Sequence of chain 59.A:
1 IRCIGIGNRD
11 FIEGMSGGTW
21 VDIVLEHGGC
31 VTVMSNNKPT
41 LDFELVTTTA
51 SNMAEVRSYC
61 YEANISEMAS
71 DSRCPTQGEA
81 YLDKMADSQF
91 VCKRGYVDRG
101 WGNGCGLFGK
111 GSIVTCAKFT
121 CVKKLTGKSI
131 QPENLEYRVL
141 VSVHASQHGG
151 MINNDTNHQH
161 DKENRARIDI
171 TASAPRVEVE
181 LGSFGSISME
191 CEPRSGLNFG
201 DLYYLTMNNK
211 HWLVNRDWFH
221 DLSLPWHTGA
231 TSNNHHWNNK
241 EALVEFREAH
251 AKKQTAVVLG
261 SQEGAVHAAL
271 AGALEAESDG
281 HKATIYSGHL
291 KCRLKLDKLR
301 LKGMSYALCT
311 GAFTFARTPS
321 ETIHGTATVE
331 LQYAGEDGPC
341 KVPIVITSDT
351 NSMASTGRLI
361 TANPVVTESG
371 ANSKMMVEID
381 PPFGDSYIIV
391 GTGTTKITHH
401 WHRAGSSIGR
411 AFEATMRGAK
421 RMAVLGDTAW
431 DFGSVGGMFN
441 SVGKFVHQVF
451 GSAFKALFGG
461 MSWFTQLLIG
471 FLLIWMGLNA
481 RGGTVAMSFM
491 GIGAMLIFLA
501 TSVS

Binding-site contacts:
Ligand atom C6 contacts residue THR156 of chain 59.A at 3.7 Å.
Ligand atom C1 contacts residue ASN154 of chain 59.A at 1.4 Å.
Ligand atom C4 contacts residue MET151 of chain 59.A at 3.9 Å (hydrophobic).
Ligand atom C5 contacts residue THR156 of chain 59.A at 3.9 Å.
Ligand atom C3 contacts residue ASN154 of chain 59.A at 3.8 Å.
Ligand atom C5 contacts residue ASN154 of chain 59.A at 3.6 Å.
Ligand atom C5 contacts residue THR156 of chain 59.A at 4.2 Å.
Ligand atom C4 contacts residue ASN154 of chain 59.A at 4.2 Å.
Ligand atom C2 contacts residue MET151 of chain 59.A at 4.2 Å (hydrophobic).
Ligand atom O7 contacts residue HIS148 of chain 59.A at 3.6 Å (h-bond).
Ligand atom C3 contacts residue MET151 of chain 59.A at 4.0 Å (hydrophobic).
Ligand atom C8 contacts residue ASN157 of chain 59.A at 3.9 Å.
Ligand atom C7 contacts residue GLY150 of chain 59.A at 3.1 Å.
Ligand atom O5 contacts residue ASN157 of chain 59.A at 4.3 Å.
Ligand atom C2 contacts residue GLY150 of chain 59.A at 3.7 Å.
Ligand atom O7 contacts residue GLY150 of chain 59.A at 2.9 Å (h-bond).
Ligand atom C1 contacts residue GLY150 of chain 59.A at 3.9 Å.
Ligand atom C6 contacts residue ASP161 of chain 59.A at 3.6 Å.
Ligand atom C2 contacts residue ASN154 of chain 59.A at 2.4 Å.
Ligand atom C8 contacts residue THR156 of chain 59.A at 4.5 Å.
Ligand atom O5 contacts residue THR156 of chain 59.A at 4.0 Å.
Ligand atom C1 contacts residue THR156 of chain 59.A at 4.3 Å.
Ligand atom O5 contacts residue THR156 of chain 59.A at 4.0 Å.
Ligand atom C5 contacts residue MET151 of chain 59.A at 3.8 Å (hydrophobic).
Ligand atom N2 contacts residue ASN154 of chain 59.A at 2.9 Å (h-bond).
Ligand atom C6 contacts residue ASN157 of chain 59.A at 3.5 Å.
Ligand atom O7 contacts residue THR156 of chain 59.A at 4.5 Å.
Ligand atom C1 contacts residue MET151 of chain 59.A at 4.1 Å (hydrophobic).
Ligand atom O5 contacts residue MET151 of chain 59.A at 3.9 Å.
Ligand atom O6 contacts residue THR156 of chain 59.A at 4.5 Å.
Ligand atom O5 contacts residue ASN154 of chain 59.A at 2.3 Å (h-bond).
Ligand atom C8 contacts residue GLY150 of chain 59.A at 3.8 Å.
Ligand atom C6 contacts residue THR156 of chain 59.A at 4.0 Å.
Ligand atom O6 contacts residue MET151 of chain 59.A at 4.2 Å.
Ligand atom N2 contacts residue GLY150 of chain 59.A at 3.5 Å (h-bond).
Ligand atom C7 contacts residue ASN154 of chain 59.A at 3.7 Å.
Ligand atom O7 contacts residue ASN154 of chain 59.A at 4.0 Å.
Ligand atom C6 contacts residue MET151 of chain 59.A at 4.5 Å (hydrophobic).

The protein below binds the small molecule below.
Small molecule (SMILES): CC(=O)N[C@H]1[C@H](O[C@H]2[C@H](O)[C@@H](NC(C)=O)CO[C@@H]2CO[C@@H]2O[C@@H](C)[C@@H](O)[C@@H](O)[C@@H]2O)O[C@H](CO)[C@@H](O)[C@@H]1O